Binding-site contacts:
Ligand atom CAB contacts residue PHE250 of chain 2.B at 3.3 Å (hydrophobic).
Ligand atom OAE contacts residue TYR132 of chain 2.B at 4.4 Å.
Ligand atom CAB contacts residue GLN252 of chain 2.B at 3.4 Å.
Ligand atom CAA contacts residue PHE250 of chain 2.B at 3.9 Å (hydrophobic).
Ligand atom CAB contacts residue ALA251 of chain 2.B at 4.3 Å (hydrophobic).
Ligand atom NAC contacts residue ALA251 of chain 2.B at 4.4 Å.
Ligand atom NAC contacts residue GLN252 of chain 2.A at 4.5 Å.
Ligand atom CAA contacts residue GLN252 of chain 2.A at 3.3 Å.
Ligand atom CAD contacts residue TYR132 of chain 2.B at 3.4 Å (hydrophobic).
Ligand atom NAC contacts residue TYR132 of chain 2.B at 4.4 Å.
Ligand atom CAD contacts residue ALA133 of chain 2.A at 4.2 Å (hydrophobic).
Ligand atom NAC contacts residue PHE250 of chain 2.B at 4.2 Å.
Ligand atom CAD contacts residue THR136 of chain 2.A at 3.4 Å.
Ligand atom CAD contacts residue TYR132 of chain 2.A at 3.9 Å (hydrophobic).
Ligand atom NAC contacts residue THR136 of chain 2.A at 4.3 Å.
Ligand atom OAE contacts residue GLN252 of chain 2.B at 4.3 Å.
Ligand atom CAA contacts residue THR136 of chain 2.A at 3.4 Å.
Ligand atom CAA contacts residue ALA251 of chain 2.B at 3.6 Å (hydrophobic).

Sequence of chain 2.A:
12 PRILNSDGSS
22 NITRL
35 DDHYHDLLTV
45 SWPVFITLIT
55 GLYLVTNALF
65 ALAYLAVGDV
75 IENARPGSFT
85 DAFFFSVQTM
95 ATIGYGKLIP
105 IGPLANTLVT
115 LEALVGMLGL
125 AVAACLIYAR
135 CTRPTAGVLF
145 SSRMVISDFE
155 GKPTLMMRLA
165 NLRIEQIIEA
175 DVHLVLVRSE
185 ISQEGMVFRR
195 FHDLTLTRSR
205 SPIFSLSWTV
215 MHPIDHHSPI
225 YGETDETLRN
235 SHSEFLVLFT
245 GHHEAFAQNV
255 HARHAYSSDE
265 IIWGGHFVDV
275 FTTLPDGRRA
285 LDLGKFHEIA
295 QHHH

A small-molecule ligand and the protein it binds are described below.
Small molecule (SMILES): C[N+](C)(C)[O-]

Sequence of chain 2.B:
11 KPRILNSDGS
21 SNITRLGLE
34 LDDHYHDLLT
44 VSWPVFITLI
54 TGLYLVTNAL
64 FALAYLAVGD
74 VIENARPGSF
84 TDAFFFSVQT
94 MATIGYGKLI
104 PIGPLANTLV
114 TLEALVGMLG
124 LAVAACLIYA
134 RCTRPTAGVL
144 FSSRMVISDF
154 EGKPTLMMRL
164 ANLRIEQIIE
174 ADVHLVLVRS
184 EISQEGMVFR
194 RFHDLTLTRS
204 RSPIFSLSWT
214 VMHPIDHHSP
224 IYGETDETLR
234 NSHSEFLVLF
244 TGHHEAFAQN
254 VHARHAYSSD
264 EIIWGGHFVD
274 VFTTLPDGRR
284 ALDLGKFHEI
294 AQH